Sequence of chain 1.D:
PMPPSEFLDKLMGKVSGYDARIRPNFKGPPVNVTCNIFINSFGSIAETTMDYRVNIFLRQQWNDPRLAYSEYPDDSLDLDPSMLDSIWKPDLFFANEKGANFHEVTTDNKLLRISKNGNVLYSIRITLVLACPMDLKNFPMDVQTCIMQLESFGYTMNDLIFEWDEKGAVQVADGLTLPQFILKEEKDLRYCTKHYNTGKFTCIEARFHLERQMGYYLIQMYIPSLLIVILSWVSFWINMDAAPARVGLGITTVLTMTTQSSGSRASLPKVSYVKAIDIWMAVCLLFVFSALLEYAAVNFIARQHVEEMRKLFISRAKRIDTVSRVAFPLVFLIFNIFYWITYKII

Binding-site contacts:
Ligand atom N2 contacts residue ASN62 of chain 1.D at 2.9 Å (h-bond).
Ligand atom C5 contacts residue ASN62 of chain 1.D at 3.7 Å.
Ligand atom C7 contacts residue PRO60 of chain 1.D at 3.7 Å (hydrophobic).
Ligand atom C1 contacts residue PRO60 of chain 1.D at 4.1 Å (hydrophobic).
Ligand atom C8 contacts residue PRO59 of chain 1.D at 3.9 Å (hydrophobic).
Ligand atom C8 contacts residue PRO60 of chain 1.D at 3.5 Å (hydrophobic).
Ligand atom C3 contacts residue PRO59 of chain 1.D at 4.2 Å (hydrophobic).
Ligand atom C4 contacts residue ASN62 of chain 1.D at 4.3 Å.
Ligand atom O7 contacts residue ASN62 of chain 1.D at 3.2 Å (h-bond).
Ligand atom O5 contacts residue ASN62 of chain 1.D at 2.4 Å (h-bond).
Ligand atom N2 contacts residue PRO59 of chain 1.D at 3.7 Å.
Ligand atom N2 contacts residue PRO60 of chain 1.D at 3.3 Å (h-bond).
Ligand atom C8 contacts residue ASN55 of chain 1.D at 3.4 Å.
Ligand atom C3 contacts residue ASN62 of chain 1.D at 3.8 Å.
Ligand atom C7 contacts residue PRO59 of chain 1.D at 4.4 Å (hydrophobic).
Ligand atom C1 contacts residue ASN62 of chain 1.D at 1.4 Å.
Ligand atom O3 contacts residue PRO59 of chain 1.D at 3.9 Å.
Ligand atom C2 contacts residue ASN62 of chain 1.D at 2.5 Å.
Ligand atom C7 contacts residue ASN62 of chain 1.D at 3.2 Å.
Ligand atom C8 contacts residue ASN62 of chain 1.D at 4.4 Å.
Ligand atom C2 contacts residue PRO60 of chain 1.D at 4.2 Å (hydrophobic).

The small molecule below binds the protein below.
Small molecule (SMILES): CC(=O)N[C@H]1[C@H](O[C@H]2[C@H](O)[C@@H](NC(C)=O)CO[C@@H]2CO)O[C@H](CO)[C@@H](O[C@@H]2O[C@H](CO)[C@@H](O)[C@H](O)[C@@H]2O)[C@@H]1O